Binding-site contacts:
Ligand atom C2 contacts residue ASN391 of chain 1.C at 3.9 Å.
Ligand atom C6 contacts residue LEU71 of chain 1.C at 4.0 Å (hydrophobic).
Ligand atom N1 contacts residue ASN391 of chain 1.C at 3.3 Å (h-bond).
Ligand atom C4 contacts residue TYR171 of chain 1.C at 3.5 Å (hydrophobic).
Ligand atom O4 contacts residue HIS198 of chain 1.C at 3.8 Å.
Ligand atom O2 contacts residue ASP357 of chain 1.C at 3.3 Å (salt-bridge).
Ligand atom C2 contacts residue TYR171 of chain 1.C at 3.8 Å (hydrophobic).
Ligand atom O2 contacts residue CYS329 of chain 1.C at 3.6 Å.
Ligand atom C4 contacts residue ZN1 of chain 1.L at 3.0 Å.
Ligand atom C6 contacts residue CYS359 of chain 1.C at 3.7 Å (hydrophobic).
Ligand atom C5 contacts residue ZN1 of chain 1.K at 3.4 Å.
Ligand atom O4 contacts residue ZN1 of chain 1.K at 2.4 Å.
Ligand atom N3 contacts residue ASP357 of chain 1.C at 3.3 Å (salt-bridge).
Ligand atom N3 contacts residue ZN1 of chain 1.K at 3.9 Å.
Ligand atom C4 contacts residue ZN1 of chain 1.K at 3.0 Å.
Ligand atom O4 contacts residue HIS254 of chain 1.C at 3.3 Å (h-bond).
Ligand atom C6 contacts residue ASN391 of chain 1.C at 3.9 Å.
Ligand atom O2 contacts residue SER330 of chain 1.C at 2.8 Å (h-bond).
Ligand atom O4 contacts residue ASP357 of chain 1.C at 3.7 Å.
Ligand atom C5 contacts residue HIS63 of chain 1.C at 3.7 Å.
Ligand atom N1 contacts residue ASP357 of chain 1.C at 3.4 Å (salt-bridge).
Ligand atom N3 contacts residue TYR171 of chain 1.C at 3.0 Å (h-bond).
Ligand atom O4 contacts residue HIS63 of chain 1.C at 4.0 Å.
Ligand atom C6 contacts residue ASP357 of chain 1.C at 4.1 Å.
Ligand atom C4 contacts residue HIS63 of chain 1.C at 4.1 Å.
Ligand atom C6 contacts residue HIS63 of chain 1.C at 3.5 Å.
Ligand atom N3 contacts residue ZN1 of chain 1.L at 3.6 Å.
Ligand atom N3 contacts residue SER330 of chain 1.C at 3.0 Å (h-bond).
Ligand atom C6 contacts residue ZN1 of chain 1.K at 3.7 Å.
Ligand atom O2 contacts residue ASN391 of chain 1.C at 3.9 Å.
Ligand atom C5 contacts residue TYR171 of chain 1.C at 3.9 Å (hydrophobic).
Ligand atom N1 contacts residue CYS359 of chain 1.C at 4.0 Å.
Ligand atom C4 contacts residue SER330 of chain 1.C at 4.1 Å.
Ligand atom O4 contacts residue ZN1 of chain 1.L at 2.0 Å.
Ligand atom O4 contacts residue TYR171 of chain 1.C at 4.1 Å.
Ligand atom O4 contacts residue PHE168 of chain 1.C at 4.0 Å.
Ligand atom C2 contacts residue ASP357 of chain 1.C at 3.1 Å.
Ligand atom O2 contacts residue GLY392 of chain 1.C at 4.0 Å.
Ligand atom C2 contacts residue SER330 of chain 1.C at 3.6 Å.
Ligand atom C4 contacts residue ASP357 of chain 1.C at 3.8 Å.

Sequence of chain 1.C:
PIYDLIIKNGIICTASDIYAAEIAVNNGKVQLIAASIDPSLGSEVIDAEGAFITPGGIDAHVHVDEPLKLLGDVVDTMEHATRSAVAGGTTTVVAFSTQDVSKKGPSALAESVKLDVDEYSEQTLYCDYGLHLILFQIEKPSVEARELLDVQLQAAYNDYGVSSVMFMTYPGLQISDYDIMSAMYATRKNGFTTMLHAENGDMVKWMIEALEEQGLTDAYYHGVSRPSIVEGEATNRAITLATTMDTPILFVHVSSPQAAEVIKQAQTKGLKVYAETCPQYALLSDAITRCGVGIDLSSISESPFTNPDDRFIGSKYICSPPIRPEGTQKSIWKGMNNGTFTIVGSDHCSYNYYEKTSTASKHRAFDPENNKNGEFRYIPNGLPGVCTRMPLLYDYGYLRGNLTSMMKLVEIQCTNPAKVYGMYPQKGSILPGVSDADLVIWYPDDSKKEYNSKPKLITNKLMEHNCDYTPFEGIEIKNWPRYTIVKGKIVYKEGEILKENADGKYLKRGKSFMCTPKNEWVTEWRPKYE

This protein binds this small molecule.
Small molecule (SMILES): O=C1CCNC(=O)N1